A small-molecule ligand and the protein it binds are described below.
Small molecule (SMILES): Cc1cn([C@H]2C[C@H](O[P](=O)(O)OC[C@H]3O[C@@H](n4ccc(N)nc4=O)C[C@@H]3O[P](=O)(O)OC[C@H]3O[C@@H](n4cnc5c(N)ncnc54)C[C@@H]3O[P](=O)(O)OC[C@H]3O[C@@H](n4ccc(N)nc4=O)C[C@@H]3O[P](=O)(O)OC[C@H]3O[C@@H](n4cnc5c(=O)nc(N)[nH]c54)C[C@@H]3O[P](=O)(O)OC[C@@H]3CC[C@H](n4cnc5c(=O)[nH]c(N)nc54)O3)[C@@H](CO[P](=O)(O)O[C@H]3C[C@H](n4cnc5c(N)ncnc54)O[C@@H]3CO[P](=O)(O)O[C@H]3C[C@H](n4cnc5c(=O)nc(N)[nH]c54)O[C@@H]3CO[P](=O)(O)O[C@H]3C[C@H](n4ccc(N)nc4=O)O[C@@H]3CO)O2)c(=O)[nH]c1=O

Sequence of chain 1.A:
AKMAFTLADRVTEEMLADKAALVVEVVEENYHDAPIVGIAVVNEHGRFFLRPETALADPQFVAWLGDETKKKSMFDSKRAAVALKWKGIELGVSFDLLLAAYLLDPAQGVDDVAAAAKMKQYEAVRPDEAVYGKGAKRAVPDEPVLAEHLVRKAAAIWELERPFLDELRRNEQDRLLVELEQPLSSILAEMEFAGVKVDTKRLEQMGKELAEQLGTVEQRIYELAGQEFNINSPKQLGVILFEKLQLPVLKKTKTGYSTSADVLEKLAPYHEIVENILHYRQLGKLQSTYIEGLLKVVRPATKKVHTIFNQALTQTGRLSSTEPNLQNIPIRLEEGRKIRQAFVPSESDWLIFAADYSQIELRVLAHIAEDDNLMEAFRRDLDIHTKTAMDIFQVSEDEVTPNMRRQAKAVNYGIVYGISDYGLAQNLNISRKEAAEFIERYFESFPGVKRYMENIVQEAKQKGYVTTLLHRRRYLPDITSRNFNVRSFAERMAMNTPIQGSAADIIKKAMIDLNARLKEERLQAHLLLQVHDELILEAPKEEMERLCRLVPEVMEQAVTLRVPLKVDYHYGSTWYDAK

Binding-site contacts:
Ligand atom OP1 contacts residue LYS255 of chain 1.A at 2.8 Å (salt-bridge).
Ligand atom OP1 contacts residue THR260 of chain 1.A at 2.7 Å (h-bond).
Ligand atom C5' contacts residue ILE330 of chain 1.A at 3.2 Å (hydrophobic).
Ligand atom O6 contacts residue D3T1 of chain 1.K at 3.4 Å (h-bond).
Ligand atom OP1 contacts residue ARG282 of chain 1.A at 3.0 Å.
Ligand atom C4' contacts residue TYR291 of chain 1.A at 3.6 Å (hydrophobic).
Ligand atom OP1 contacts residue ILE332 of chain 1.A at 2.8 Å (h-bond).
Ligand atom C1' contacts residue TYR291 of chain 1.A at 3.2 Å (hydrophobic).
Ligand atom C5' contacts residue LYS255 of chain 1.A at 3.3 Å.
Ligand atom O4' contacts residue TYR291 of chain 1.A at 3.4 Å (h-bond).
Ligand atom C4' contacts residue VAL532 of chain 1.A at 3.6 Å (hydrophobic).
Ligand atom N2 contacts residue GLN501 of chain 1.A at 3.4 Å (h-bond).
Ligand atom OP1 contacts residue THR256 of chain 1.A at 2.8 Å (h-bond).
Ligand atom C5' contacts residue THR260 of chain 1.A at 3.6 Å.
Ligand atom O4' contacts residue HIS533 of chain 1.A at 3.4 Å.
Ligand atom OP2 contacts residue ARG333 of chain 1.A at 2.9 Å (salt-bridge).
Ligand atom OP1 contacts residue ILE332 of chain 1.A at 3.5 Å.
Ligand atom OP2 contacts residue ARG333 of chain 1.A at 3.4 Å.
Ligand atom N2 contacts residue ARG319 of chain 1.A at 3.5 Å (salt-bridge).
Ligand atom N2 contacts residue ARG319 of chain 1.A at 3.3 Å (salt-bridge).
Ligand atom OP1 contacts residue PRO331 of chain 1.A at 3.5 Å.
Ligand atom C2' contacts residue TYR291 of chain 1.A at 3.4 Å (hydrophobic).
Ligand atom OP2 contacts residue ALA262 of chain 1.A at 3.1 Å (h-bond).
Ligand atom C2' contacts residue D3T1 of chain 1.K at 3.4 Å.
Ligand atom OP1 contacts residue THR254 of chain 1.A at 2.8 Å (h-bond).
Ligand atom OP1 contacts residue GLU535 of chain 1.A at 3.5 Å (salt-bridge).
Ligand atom N3 contacts residue ARG319 of chain 1.A at 3.1 Å (salt-bridge).
Ligand atom C3' contacts residue D3T1 of chain 1.K at 3.5 Å.
Ligand atom N7 contacts residue ARG333 of chain 1.A at 2.9 Å (salt-bridge).
Ligand atom O3' contacts residue ARG282 of chain 1.A at 3.1 Å (salt-bridge).
Ligand atom O2 contacts residue ASN329 of chain 1.A at 3.0 Å (h-bond).
Ligand atom C3' contacts residue ASP534 of chain 1.A at 3.4 Å.
Ligand atom C6 contacts residue D3T1 of chain 1.K at 3.4 Å.
Ligand atom O4' contacts residue ASN329 of chain 1.A at 3.2 Å.
Ligand atom C1' contacts residue ASN329 of chain 1.A at 3.6 Å.
Ligand atom C2' contacts residue GLN328 of chain 1.A at 3.5 Å.
Ligand atom C8 contacts residue D3T1 of chain 1.K at 3.4 Å.
Ligand atom OP1 contacts residue ARG333 of chain 1.A at 2.8 Å (salt-bridge).
Ligand atom C8 contacts residue ARG333 of chain 1.A at 3.3 Å.
Ligand atom C1' contacts residue GLN328 of chain 1.A at 3.5 Å.